The protein below binds the small molecule below.
Small molecule (SMILES): CC(=O)N[C@H]1[C@H](O[C@H]2[C@H](O)[C@@H](NC(C)=O)CO[C@@H]2CO)O[C@H](CO)[C@@H](O[C@@H]2O[C@H](CO[C@H]3O[C@H](CO)[C@@H](O)[C@H](O)[C@@H]3O)[C@@H](O)[C@H](O[C@H]3O[C@H](CO)[C@@H](O)[C@H](O)[C@@H]3O)[C@@H]2O)[C@@H]1O

Sequence of chain 2.A:
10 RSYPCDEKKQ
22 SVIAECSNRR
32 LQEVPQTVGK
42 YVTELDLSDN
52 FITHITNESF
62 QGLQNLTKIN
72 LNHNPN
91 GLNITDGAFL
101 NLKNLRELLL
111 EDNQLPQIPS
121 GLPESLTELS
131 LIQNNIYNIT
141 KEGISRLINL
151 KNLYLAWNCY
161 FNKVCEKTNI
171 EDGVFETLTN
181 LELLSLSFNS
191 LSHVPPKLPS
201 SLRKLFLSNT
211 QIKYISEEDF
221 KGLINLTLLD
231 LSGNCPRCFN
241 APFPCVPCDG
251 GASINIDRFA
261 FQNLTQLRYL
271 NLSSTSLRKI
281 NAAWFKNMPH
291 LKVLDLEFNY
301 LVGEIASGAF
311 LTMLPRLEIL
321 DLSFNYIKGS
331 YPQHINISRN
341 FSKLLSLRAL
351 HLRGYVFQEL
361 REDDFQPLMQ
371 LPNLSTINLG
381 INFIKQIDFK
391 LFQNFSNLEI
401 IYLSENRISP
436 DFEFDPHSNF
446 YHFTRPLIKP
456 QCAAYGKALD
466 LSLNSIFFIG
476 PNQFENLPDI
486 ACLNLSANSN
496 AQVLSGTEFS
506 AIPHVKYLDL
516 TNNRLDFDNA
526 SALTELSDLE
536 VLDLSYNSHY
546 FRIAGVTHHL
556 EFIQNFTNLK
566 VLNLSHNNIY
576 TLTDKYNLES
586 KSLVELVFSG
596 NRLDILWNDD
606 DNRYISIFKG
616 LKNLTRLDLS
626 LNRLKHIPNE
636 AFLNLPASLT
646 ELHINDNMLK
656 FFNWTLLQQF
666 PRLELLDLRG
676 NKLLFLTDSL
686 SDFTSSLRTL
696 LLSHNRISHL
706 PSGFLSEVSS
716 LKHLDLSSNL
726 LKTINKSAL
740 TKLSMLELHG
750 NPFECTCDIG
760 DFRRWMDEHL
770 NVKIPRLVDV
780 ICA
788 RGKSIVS

Binding-site contacts:
Ligand atom O7 contacts residue TYR446 of chain 2.A at 3.8 Å.
Ligand atom O5 contacts residue ASN271 of chain 2.A at 2.3 Å (h-bond).
Ligand atom C8 contacts residue ASP230 of chain 2.A at 3.9 Å.
Ligand atom C6 contacts residue LEU228 of chain 2.A at 3.9 Å (hydrophobic).
Ligand atom O4 contacts residue PHE206 of chain 2.A at 3.7 Å.
Ligand atom C3 contacts residue HIS442 of chain 2.A at 3.9 Å.
Ligand atom O6 contacts residue HIS442 of chain 2.A at 3.8 Å.
Ligand atom C8 contacts residue TYR269 of chain 2.A at 3.3 Å (hydrophobic).
Ligand atom C7 contacts residue ASP230 of chain 2.A at 4.0 Å.
Ligand atom C2 contacts residue ASN271 of chain 2.A at 2.5 Å.
Ligand atom C6 contacts residue HIS442 of chain 2.A at 3.5 Å.
Ligand atom O4 contacts residue HIS442 of chain 2.A at 3.7 Å.
Ligand atom C7 contacts residue ASN271 of chain 2.A at 3.9 Å.
Ligand atom O7 contacts residue LYS204 of chain 2.A at 3.0 Å (salt-bridge).
Ligand atom O5 contacts residue ASP295 of chain 2.A at 3.9 Å.
Ligand atom C2 contacts residue ASP230 of chain 2.A at 3.9 Å.
Ligand atom N2 contacts residue ASP230 of chain 2.A at 3.1 Å (salt-bridge).
Ligand atom C8 contacts residue SER232 of chain 2.A at 3.7 Å.
Ligand atom O7 contacts residue ASN444 of chain 2.A at 3.0 Å (h-bond).
Ligand atom C8 contacts residue LYS204 of chain 2.A at 3.8 Å.
Ligand atom C8 contacts residue SER208 of chain 2.A at 3.3 Å.
Ligand atom O6 contacts residue ASP440 of chain 2.A at 2.9 Å (salt-bridge).
Ligand atom C5 contacts residue ASN271 of chain 2.A at 3.5 Å.
Ligand atom C6 contacts residue ASP440 of chain 2.A at 3.3 Å.
Ligand atom O7 contacts residue PHE445 of chain 2.A at 2.8 Å (h-bond).
Ligand atom N2 contacts residue ASN271 of chain 2.A at 3.1 Å (h-bond).
Ligand atom C6 contacts residue HIS442 of chain 2.A at 3.4 Å.
Ligand atom C3 contacts residue ASN271 of chain 2.A at 3.8 Å.
Ligand atom O6 contacts residue SER443 of chain 2.A at 3.9 Å.
Ligand atom O4 contacts residue LEU228 of chain 2.A at 3.9 Å.
Ligand atom C1 contacts residue ASP230 of chain 2.A at 3.3 Å.
Ligand atom C6 contacts residue SER443 of chain 2.A at 3.6 Å.
Ligand atom C1 contacts residue HIS442 of chain 2.A at 3.5 Å.
Ligand atom C1 contacts residue ASN271 of chain 2.A at 1.4 Å.
Ligand atom C7 contacts residue LEU228 of chain 2.A at 3.7 Å (hydrophobic).
Ligand atom C8 contacts residue PHE445 of chain 2.A at 3.5 Å (hydrophobic).
Ligand atom O7 contacts residue LEU228 of chain 2.A at 3.5 Å.
Ligand atom C7 contacts residue LYS204 of chain 2.A at 3.8 Å.
Ligand atom C7 contacts residue PHE445 of chain 2.A at 3.8 Å (hydrophobic).
Ligand atom C2 contacts residue HIS442 of chain 2.A at 3.3 Å.